Sequence of chain 1.A:
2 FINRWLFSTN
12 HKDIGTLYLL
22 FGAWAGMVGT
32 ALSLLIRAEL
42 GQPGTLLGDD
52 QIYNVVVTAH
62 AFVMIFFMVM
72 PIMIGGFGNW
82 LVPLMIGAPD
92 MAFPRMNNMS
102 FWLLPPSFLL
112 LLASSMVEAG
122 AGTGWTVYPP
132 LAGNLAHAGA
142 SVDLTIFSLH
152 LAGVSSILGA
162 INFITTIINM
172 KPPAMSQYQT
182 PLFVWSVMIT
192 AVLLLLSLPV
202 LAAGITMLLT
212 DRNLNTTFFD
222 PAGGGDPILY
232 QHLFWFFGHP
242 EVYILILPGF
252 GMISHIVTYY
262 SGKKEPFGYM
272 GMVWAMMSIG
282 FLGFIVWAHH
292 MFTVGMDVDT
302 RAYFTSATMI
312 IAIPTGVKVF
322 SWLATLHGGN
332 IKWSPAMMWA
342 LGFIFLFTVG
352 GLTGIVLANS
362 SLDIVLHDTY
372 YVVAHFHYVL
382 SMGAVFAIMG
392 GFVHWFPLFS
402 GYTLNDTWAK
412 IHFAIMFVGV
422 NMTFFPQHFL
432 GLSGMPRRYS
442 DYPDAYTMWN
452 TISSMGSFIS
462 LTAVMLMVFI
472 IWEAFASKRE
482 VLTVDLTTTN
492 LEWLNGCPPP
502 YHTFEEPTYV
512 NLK

This protein binds this small molecule.
Small molecule (SMILES): CCCCCCCCCCO[C@@H]1O[C@H](CO)[C@@H](O[C@H]2O[C@H](CO)[C@@H](O)[C@H](O)[C@H]2O)[C@H](O)[C@H]1O

Sequence of chain 1.M:
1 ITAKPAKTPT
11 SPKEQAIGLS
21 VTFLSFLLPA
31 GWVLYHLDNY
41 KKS

Sequence of chain 1.L:
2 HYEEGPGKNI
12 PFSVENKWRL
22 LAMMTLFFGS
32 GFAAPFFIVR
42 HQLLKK

Binding-site contacts:
Ligand atom O55 contacts residue TRP32 of chain 1.M at 3.1 Å.
Ligand atom C19 contacts residue LEU27 of chain 1.M at 3.7 Å (hydrophobic).
Ligand atom O3 contacts residue HIS36 of chain 1.M at 3.5 Å.
Ligand atom C1 contacts residue TRP32 of chain 1.M at 3.6 Å (hydrophobic).
Ligand atom O49 contacts residue LEU28 of chain 1.M at 2.8 Å (h-bond).
Ligand atom C43 contacts residue PHE459 of chain 1.A at 3.9 Å (hydrophobic).
Ligand atom C43 contacts residue LEU34 of chain 1.M at 4.0 Å (hydrophobic).
Ligand atom O16 contacts residue GLY31 of chain 1.M at 3.8 Å.
Ligand atom C1 contacts residue LEU28 of chain 1.M at 4.0 Å (hydrophobic).
Ligand atom C25 contacts residue TRP98 of chain 1.D at 3.6 Å (hydrophobic).
Ligand atom O1 contacts residue TYR35 of chain 1.M at 3.2 Å.
Ligand atom O61 contacts residue TRP98 of chain 1.D at 2.9 Å (h-bond).
Ligand atom O49 contacts residue TRP32 of chain 1.M at 3.4 Å (h-bond).
Ligand atom O16 contacts residue LEU28 of chain 1.M at 4.0 Å.
Ligand atom O5 contacts residue TRP98 of chain 1.D at 3.2 Å.
Ligand atom C4 contacts residue TRP98 of chain 1.D at 4.1 Å (hydrophobic).
Ligand atom O16 contacts residue TRP98 of chain 1.D at 3.8 Å.
Ligand atom C1 contacts residue GLY31 of chain 1.M at 3.8 Å.
Ligand atom C5 contacts residue TYR35 of chain 1.M at 3.8 Å (hydrophobic).
Ligand atom O49 contacts residue GLY31 of chain 1.M at 4.0 Å.
Ligand atom C43 contacts residue PHE37 of chain 1.L at 3.9 Å (hydrophobic).
Ligand atom C10 contacts residue TYR35 of chain 1.M at 3.5 Å (hydrophobic).
Ligand atom C18 contacts residue LEU28 of chain 1.M at 3.8 Å (hydrophobic).
Ligand atom C40 contacts residue PHE37 of chain 1.L at 3.9 Å (hydrophobic).
Ligand atom C31 contacts residue LEU27 of chain 1.M at 4.0 Å (hydrophobic).
Ligand atom C28 contacts residue LEU27 of chain 1.M at 3.9 Å (hydrophobic).
Ligand atom C6 contacts residue TRP98 of chain 1.D at 4.0 Å (hydrophobic).
Ligand atom C28 contacts residue TRP98 of chain 1.D at 3.8 Å (hydrophobic).
Ligand atom C25 contacts residue LEU95 of chain 1.D at 4.0 Å (hydrophobic).
Ligand atom C40 contacts residue ALA30 of chain 1.M at 4.2 Å (hydrophobic).
Ligand atom O16 contacts residue LEU27 of chain 1.M at 4.1 Å.
Ligand atom O6 contacts residue TYR35 of chain 1.M at 3.1 Å (h-bond).
Ligand atom O3 contacts residue TRP32 of chain 1.M at 4.1 Å.
Ligand atom C57 contacts residue TRP98 of chain 1.D at 3.6 Å (hydrophobic).
Ligand atom C28 contacts residue GLY31 of chain 1.M at 4.0 Å.
Ligand atom C22 contacts residue TRP98 of chain 1.D at 3.4 Å (hydrophobic).
Ligand atom C37 contacts residue PHE459 of chain 1.A at 3.6 Å (hydrophobic).
Ligand atom C37 contacts residue LEU462 of chain 1.A at 4.1 Å (hydrophobic).
Ligand atom O61 contacts residue TYR102 of chain 1.D at 3.8 Å.
Ligand atom C43 contacts residue LEU35 of chain 1.A at 3.8 Å (hydrophobic).

Sequence of chain 1.D:
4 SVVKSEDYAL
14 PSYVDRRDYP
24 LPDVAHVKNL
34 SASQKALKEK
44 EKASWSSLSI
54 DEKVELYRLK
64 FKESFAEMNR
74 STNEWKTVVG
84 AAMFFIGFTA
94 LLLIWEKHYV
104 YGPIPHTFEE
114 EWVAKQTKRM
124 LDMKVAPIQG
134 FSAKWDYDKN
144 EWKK